Binding-site contacts:
Ligand atom C2 contacts residue PHE265 of chain 1.A at 3.3 Å (hydrophobic).
Ligand atom C8 contacts residue ASP333 of chain 1.A at 4.0 Å.
Ligand atom O2 contacts residue GLN382 of chain 1.A at 3.9 Å.
Ligand atom C7 contacts residue TYR381 of chain 1.A at 3.7 Å (hydrophobic).
Ligand atom O2 contacts residue TYR381 of chain 1.A at 3.1 Å (h-bond).
Ligand atom C4 contacts residue VAL497 of chain 1.A at 3.7 Å (hydrophobic).
Ligand atom N1 contacts residue ASP333 of chain 1.A at 3.4 Å (salt-bridge).
Ligand atom O2 contacts residue TYR465 of chain 1.A at 2.8 Å (h-bond).
Ligand atom C11 contacts residue VAL337 of chain 1.A at 4.0 Å (hydrophobic).
Ligand atom C1 contacts residue PHE406 of chain 1.A at 3.3 Å (hydrophobic).
Ligand atom C13 contacts residue ASP333 of chain 1.A at 4.1 Å.
Ligand atom C9 contacts residue TRP334 of chain 1.A at 3.5 Å (hydrophobic).
Ligand atom N2 contacts residue TRP334 of chain 1.A at 3.9 Å.
Ligand atom C2 contacts residue HIS523 of chain 1.A at 4.1 Å.
Ligand atom C1 contacts residue PHE265 of chain 1.A at 4.1 Å (hydrophobic).
Ligand atom C5 contacts residue VAL497 of chain 1.A at 4.0 Å (hydrophobic).
Ligand atom C10 contacts residue GLN382 of chain 1.A at 3.5 Å.
Ligand atom C10 contacts residue TRP334 of chain 1.A at 3.5 Å (hydrophobic).
Ligand atom C11 contacts residue TRP334 of chain 1.A at 4.0 Å (hydrophobic).
Ligand atom C2 contacts residue TYR465 of chain 1.A at 4.1 Å (hydrophobic).
Ligand atom C9 contacts residue TYR465 of chain 1.A at 4.0 Å (hydrophobic).
Ligand atom C13 contacts residue TRP334 of chain 1.A at 4.1 Å (hydrophobic).
Ligand atom C6 contacts residue TRP524 of chain 1.A at 4.0 Å (hydrophobic).
Ligand atom N2 contacts residue LEU498 of chain 1.A at 3.9 Å.
Ligand atom C3 contacts residue TYR381 of chain 1.A at 3.9 Å (hydrophobic).
Ligand atom C7 contacts residue TYR465 of chain 1.A at 3.4 Å (hydrophobic).
Ligand atom C4 contacts residue HIS523 of chain 1.A at 3.8 Å.
Ligand atom I4 contacts residue TRP334 of chain 1.A at 3.9 Å.
Ligand atom I4 contacts residue MET361 of chain 1.A at 3.7 Å.
Ligand atom N1 contacts residue TYR465 of chain 1.A at 3.8 Å.
Ligand atom C3 contacts residue TYR465 of chain 1.A at 4.1 Å (hydrophobic).
Ligand atom C12 contacts residue VAL337 of chain 1.A at 3.2 Å (hydrophobic).
Ligand atom C8 contacts residue TRP334 of chain 1.A at 3.8 Å (hydrophobic).
Ligand atom C13 contacts residue LEU498 of chain 1.A at 4.1 Å (hydrophobic).
Ligand atom C7 contacts residue ASP333 of chain 1.A at 3.6 Å.
Ligand atom C9 contacts residue GLN382 of chain 1.A at 3.2 Å.
Ligand atom C2 contacts residue ASP333 of chain 1.A at 4.1 Å.
Ligand atom N2 contacts residue ASP333 of chain 1.A at 3.1 Å (salt-bridge).
Ligand atom C6 contacts residue PHE406 of chain 1.A at 3.9 Å (hydrophobic).
Ligand atom N1 contacts residue HIS523 of chain 1.A at 4.0 Å.

Sequence of chain 1.A:
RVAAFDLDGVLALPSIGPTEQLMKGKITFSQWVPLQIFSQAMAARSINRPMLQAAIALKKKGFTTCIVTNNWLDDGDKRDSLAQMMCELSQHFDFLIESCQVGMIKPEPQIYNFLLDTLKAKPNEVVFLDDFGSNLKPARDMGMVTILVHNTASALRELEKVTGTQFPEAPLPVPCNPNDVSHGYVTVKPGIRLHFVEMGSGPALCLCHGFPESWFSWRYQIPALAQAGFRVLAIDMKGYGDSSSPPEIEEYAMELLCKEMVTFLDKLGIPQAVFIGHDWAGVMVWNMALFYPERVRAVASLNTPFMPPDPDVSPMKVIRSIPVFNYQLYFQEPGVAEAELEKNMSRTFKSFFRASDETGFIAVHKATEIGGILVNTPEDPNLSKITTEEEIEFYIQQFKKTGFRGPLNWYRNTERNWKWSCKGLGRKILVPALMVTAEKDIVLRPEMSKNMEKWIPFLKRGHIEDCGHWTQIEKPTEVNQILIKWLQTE

The protein below binds the small molecule below.
Small molecule (SMILES): O=C(Nc1ccc(I)cc1)NC1CCCCC1